The protein below binds the small molecule below.
Small molecule (SMILES): CC(=O)N[C@@H]1[C@@H](O)[C@H](O)[C@@H](CO)O[C@H]1O

Sequence of chain 1.A:
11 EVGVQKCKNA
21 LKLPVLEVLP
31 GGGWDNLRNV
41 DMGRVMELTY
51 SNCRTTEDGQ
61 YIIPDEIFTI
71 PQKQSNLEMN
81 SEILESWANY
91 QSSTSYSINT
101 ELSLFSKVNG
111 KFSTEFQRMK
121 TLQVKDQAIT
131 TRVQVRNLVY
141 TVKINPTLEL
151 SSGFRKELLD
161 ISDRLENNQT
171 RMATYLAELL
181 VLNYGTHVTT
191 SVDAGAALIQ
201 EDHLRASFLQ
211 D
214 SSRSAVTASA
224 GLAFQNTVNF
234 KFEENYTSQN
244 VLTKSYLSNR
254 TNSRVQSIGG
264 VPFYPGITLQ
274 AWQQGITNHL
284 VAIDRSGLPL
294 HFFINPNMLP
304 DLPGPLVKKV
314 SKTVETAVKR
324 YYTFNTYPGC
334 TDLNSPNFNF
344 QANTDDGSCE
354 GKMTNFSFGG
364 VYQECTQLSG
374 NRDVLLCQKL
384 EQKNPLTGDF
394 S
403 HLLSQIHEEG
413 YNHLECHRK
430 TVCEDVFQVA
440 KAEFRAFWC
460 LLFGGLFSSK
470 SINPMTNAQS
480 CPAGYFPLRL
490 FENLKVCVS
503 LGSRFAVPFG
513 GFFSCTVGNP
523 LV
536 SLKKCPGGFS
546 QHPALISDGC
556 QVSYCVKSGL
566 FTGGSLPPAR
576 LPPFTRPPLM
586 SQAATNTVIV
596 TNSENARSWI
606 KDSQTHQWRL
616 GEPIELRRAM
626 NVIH

Binding-site contacts:
Ligand atom O5 contacts residue ASN168 of chain 1.P at 2.4 Å (h-bond).
Ligand atom C2 contacts residue ASN168 of chain 1.P at 2.4 Å.
Ligand atom N2 contacts residue LEU416 of chain 1.A at 4.4 Å.
Ligand atom C1 contacts residue ASN168 of chain 1.P at 1.4 Å.
Ligand atom C5 contacts residue ASN168 of chain 1.P at 3.7 Å.
Ligand atom C8 contacts residue ASN168 of chain 1.P at 4.4 Å.
Ligand atom N2 contacts residue ASN168 of chain 1.P at 2.9 Å (h-bond).
Ligand atom C7 contacts residue LEU416 of chain 1.A at 4.3 Å (hydrophobic).
Ligand atom C7 contacts residue ASN168 of chain 1.P at 3.2 Å.
Ligand atom C4 contacts residue ASN168 of chain 1.P at 4.2 Å.
Ligand atom C8 contacts residue CYS418 of chain 1.A at 3.9 Å (hydrophobic).
Ligand atom C8 contacts residue LEU416 of chain 1.A at 3.5 Å (hydrophobic).
Ligand atom O7 contacts residue ASN168 of chain 1.P at 3.1 Å (h-bond).
Ligand atom O7 contacts residue THR590 of chain 1.P at 3.7 Å.
Ligand atom O7 contacts residue GLN587 of chain 1.P at 4.2 Å.
Ligand atom C3 contacts residue ASN168 of chain 1.P at 3.8 Å.

Sequence of chain 1.P:
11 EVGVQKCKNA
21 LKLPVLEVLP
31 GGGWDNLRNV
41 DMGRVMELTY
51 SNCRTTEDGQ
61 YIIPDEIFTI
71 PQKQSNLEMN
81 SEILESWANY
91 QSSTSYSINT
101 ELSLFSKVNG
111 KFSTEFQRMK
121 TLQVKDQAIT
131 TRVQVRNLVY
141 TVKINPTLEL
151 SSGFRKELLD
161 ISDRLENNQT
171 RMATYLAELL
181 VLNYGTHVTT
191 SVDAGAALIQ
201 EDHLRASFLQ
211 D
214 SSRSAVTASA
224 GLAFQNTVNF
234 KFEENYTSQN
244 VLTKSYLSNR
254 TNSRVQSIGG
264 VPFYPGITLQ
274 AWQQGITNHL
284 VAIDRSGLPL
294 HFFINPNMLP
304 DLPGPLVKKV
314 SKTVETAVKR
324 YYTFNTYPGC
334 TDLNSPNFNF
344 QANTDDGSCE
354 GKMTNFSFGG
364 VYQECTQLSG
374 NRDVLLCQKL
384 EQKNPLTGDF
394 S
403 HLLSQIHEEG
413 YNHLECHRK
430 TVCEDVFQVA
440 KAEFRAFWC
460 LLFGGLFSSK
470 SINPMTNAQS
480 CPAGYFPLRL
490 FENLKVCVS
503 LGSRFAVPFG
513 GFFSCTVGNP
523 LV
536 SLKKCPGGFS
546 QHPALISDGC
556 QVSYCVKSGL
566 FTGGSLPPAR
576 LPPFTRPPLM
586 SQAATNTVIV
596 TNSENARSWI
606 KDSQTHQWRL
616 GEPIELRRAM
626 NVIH